Binding-site contacts:
Ligand atom C8 contacts residue ASN60 of chain 1.C at 4.5 Å.
Ligand atom C8 contacts residue GLU59 of chain 1.C at 3.8 Å.
Ligand atom C8 contacts residue SER18 of chain 1.D at 4.3 Å.
Ligand atom C1 contacts residue ASN60 of chain 1.C at 1.5 Å.
Ligand atom C3 contacts residue ASN60 of chain 1.C at 3.8 Å.
Ligand atom N2 contacts residue GLY17 of chain 1.D at 3.8 Å.
Ligand atom C5 contacts residue ASN60 of chain 1.C at 3.7 Å.
Ligand atom O7 contacts residue GLY17 of chain 1.D at 3.1 Å (h-bond).
Ligand atom C2 contacts residue GLY17 of chain 1.D at 4.3 Å.
Ligand atom C4 contacts residue ASN60 of chain 1.C at 4.2 Å.
Ligand atom N2 contacts residue GLU59 of chain 1.C at 4.5 Å.
Ligand atom N2 contacts residue ASN60 of chain 1.C at 2.8 Å (h-bond).
Ligand atom O7 contacts residue SER18 of chain 1.D at 3.4 Å.
Ligand atom C8 contacts residue GLY17 of chain 1.D at 3.4 Å.
Ligand atom C7 contacts residue GLY17 of chain 1.D at 3.2 Å.
Ligand atom O7 contacts residue ASN60 of chain 1.C at 4.1 Å.
Ligand atom C2 contacts residue ASN60 of chain 1.C at 2.4 Å.
Ligand atom C7 contacts residue ASN60 of chain 1.C at 3.6 Å.
Ligand atom O5 contacts residue ASN60 of chain 1.C at 2.4 Å (h-bond).
Ligand atom C7 contacts residue SER18 of chain 1.D at 4.3 Å.

Sequence of chain 1.D:
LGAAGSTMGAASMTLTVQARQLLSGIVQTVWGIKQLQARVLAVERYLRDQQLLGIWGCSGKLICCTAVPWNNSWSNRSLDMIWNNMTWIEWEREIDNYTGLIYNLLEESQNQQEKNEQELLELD

Sequence of chain 1.C:
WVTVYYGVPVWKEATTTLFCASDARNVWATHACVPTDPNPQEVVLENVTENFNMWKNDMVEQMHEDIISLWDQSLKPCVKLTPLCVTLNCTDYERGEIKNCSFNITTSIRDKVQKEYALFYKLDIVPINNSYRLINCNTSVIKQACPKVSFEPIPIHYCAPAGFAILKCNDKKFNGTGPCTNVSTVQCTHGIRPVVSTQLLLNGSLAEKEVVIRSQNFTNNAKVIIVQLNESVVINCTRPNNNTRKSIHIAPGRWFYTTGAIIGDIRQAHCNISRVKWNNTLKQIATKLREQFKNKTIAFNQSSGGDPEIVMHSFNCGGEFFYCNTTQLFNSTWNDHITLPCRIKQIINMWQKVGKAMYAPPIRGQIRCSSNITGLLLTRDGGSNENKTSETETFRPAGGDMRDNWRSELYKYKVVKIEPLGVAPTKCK

A small-molecule ligand and the protein it binds are described below.
Small molecule (SMILES): CC(=O)N[C@H]1[C@H](O[C@H]2[C@H](O)[C@@H](NC(C)=O)CO[C@@H]2CO)O[C@H](CO)[C@@H](O)[C@@H]1O